The protein below binds the small molecule below.
Small molecule (SMILES): O=C(Oc1c(Br)cc(Br)cc1CNC(=O)c1ccccc1[N+](=O)[O-])c1ccccc1Cl

Binding-site contacts:
Ligand atom O19 contacts residue TYR64 of chain 1.F at 3.6 Å.
Ligand atom CL31 contacts residue ALA50 of chain 1.F at 3.4 Å.
Ligand atom O17 contacts residue SER129 of chain 1.F at 3.1 Å (h-bond).
Ligand atom C28 contacts residue GLY126 of chain 1.F at 3.8 Å.
Ligand atom C6 contacts residue TYR64 of chain 1.F at 3.6 Å (hydrophobic).
Ligand atom C1 contacts residue TYR64 of chain 1.F at 3.6 Å (hydrophobic).
Ligand atom C11 contacts residue TRP88 of chain 1.F at 3.5 Å (hydrophobic).
Ligand atom C12 contacts residue THR75 of chain 1.F at 3.5 Å.
Ligand atom O22 contacts residue LEU36 of chain 1.F at 3.4 Å.
Ligand atom O19 contacts residue TRP60 of chain 1.F at 3.1 Å (h-bond).
Ligand atom C2 contacts residue TYR64 of chain 1.F at 3.5 Å (hydrophobic).
Ligand atom C12 contacts residue TRP88 of chain 1.F at 3.3 Å (hydrophobic).
Ligand atom C9 contacts residue SER129 of chain 1.F at 3.7 Å.
Ligand atom C29 contacts residue LEU125 of chain 1.F at 3.7 Å (hydrophobic).
Ligand atom C4 contacts residue TYR64 of chain 1.F at 3.6 Å (hydrophobic).
Ligand atom CL31 contacts residue LEU39 of chain 1.F at 3.5 Å.
Ligand atom C5 contacts residue TYR64 of chain 1.F at 3.6 Å (hydrophobic).
Ligand atom C28 contacts residue TYR47 of chain 1.F at 3.7 Å (hydrophobic).
Ligand atom C4 contacts residue LEU36 of chain 1.F at 3.5 Å (hydrophobic).
Ligand atom O18 contacts residue LEU110 of chain 1.F at 3.0 Å.
Ligand atom BR24 contacts residue TYR64 of chain 1.F at 3.6 Å.
Ligand atom N16 contacts residue TRP60 of chain 1.F at 3.5 Å (h-bond).
Ligand atom N8 contacts residue ASP73 of chain 1.F at 2.7 Å (salt-bridge).
Ligand atom C7 contacts residue ASP73 of chain 1.F at 3.4 Å.
Ligand atom C29 contacts residue GLY126 of chain 1.F at 3.6 Å.
Ligand atom N8 contacts residue THR75 of chain 1.F at 3.7 Å.
Ligand atom C11 contacts residue THR115 of chain 1.F at 3.7 Å.
Ligand atom C11 contacts residue THR75 of chain 1.F at 3.4 Å.
Ligand atom O22 contacts residue GLY38 of chain 1.F at 3.6 Å.
Ligand atom CL31 contacts residue GLY38 of chain 1.F at 3.5 Å.
Ligand atom C3 contacts residue TYR64 of chain 1.F at 3.4 Å (hydrophobic).
Ligand atom O18 contacts residue TYR56 of chain 1.F at 3.5 Å.
Ligand atom C13 contacts residue TYR93 of chain 1.F at 3.3 Å (hydrophobic).
Ligand atom C29 contacts residue TYR47 of chain 1.F at 3.6 Å (hydrophobic).
Ligand atom C26 contacts residue ALA127 of chain 1.F at 3.5 Å (hydrophobic).
Ligand atom C9 contacts residue ASP73 of chain 1.F at 3.7 Å.
Ligand atom BR23 contacts residue TYR47 of chain 1.F at 3.5 Å.
Ligand atom O17 contacts residue TYR56 of chain 1.F at 2.8 Å (h-bond).
Ligand atom BR24 contacts residue TRP60 of chain 1.F at 3.8 Å.
Ligand atom O18 contacts residue TRP60 of chain 1.F at 3.2 Å (h-bond).

Sequence of chain 1.F:
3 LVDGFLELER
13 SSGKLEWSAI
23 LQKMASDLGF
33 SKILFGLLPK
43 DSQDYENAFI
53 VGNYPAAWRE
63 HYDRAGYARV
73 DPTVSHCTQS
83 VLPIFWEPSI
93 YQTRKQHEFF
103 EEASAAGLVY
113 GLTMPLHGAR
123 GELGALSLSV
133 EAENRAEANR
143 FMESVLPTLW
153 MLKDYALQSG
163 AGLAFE